The small molecule below binds the protein below.
Small molecule (SMILES): CCCCO

Binding-site contacts:
Ligand atom C3 contacts residue HIS173 of chain 1.H at 3.8 Å.
Ligand atom C1 contacts residue ARG169 of chain 1.H at 4.2 Å.
Ligand atom C2 contacts residue LYS170 of chain 1.H at 4.1 Å.
Ligand atom C1 contacts residue LYS170 of chain 1.H at 4.4 Å.
Ligand atom C4 contacts residue LYS175 of chain 1.H at 4.2 Å.
Ligand atom C3 contacts residue ARG169 of chain 1.H at 3.9 Å.
Ligand atom C4 contacts residue HIS173 of chain 1.H at 4.0 Å.
Ligand atom C2 contacts residue ARG169 of chain 1.H at 4.1 Å.
Ligand atom OH contacts residue HIS173 of chain 1.H at 3.8 Å.

Sequence of chain 1.H:
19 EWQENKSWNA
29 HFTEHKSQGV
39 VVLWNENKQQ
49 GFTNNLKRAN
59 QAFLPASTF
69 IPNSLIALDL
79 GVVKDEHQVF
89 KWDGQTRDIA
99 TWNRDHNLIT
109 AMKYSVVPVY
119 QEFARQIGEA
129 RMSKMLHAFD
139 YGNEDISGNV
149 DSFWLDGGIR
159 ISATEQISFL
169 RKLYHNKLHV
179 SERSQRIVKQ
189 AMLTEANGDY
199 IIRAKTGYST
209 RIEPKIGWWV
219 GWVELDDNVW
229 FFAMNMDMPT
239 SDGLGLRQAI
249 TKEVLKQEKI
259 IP